The small molecule below binds the protein below.
Small molecule (SMILES): CSCC[C@H](NC(=O)CNC(=O)[C@H](CCCCN)NC(=O)[C@@H](N)CCC(N)=O)C(=O)N[C@@H](Cc1ccc(O)cc1)C(=O)O

Sequence of chain 1.C:
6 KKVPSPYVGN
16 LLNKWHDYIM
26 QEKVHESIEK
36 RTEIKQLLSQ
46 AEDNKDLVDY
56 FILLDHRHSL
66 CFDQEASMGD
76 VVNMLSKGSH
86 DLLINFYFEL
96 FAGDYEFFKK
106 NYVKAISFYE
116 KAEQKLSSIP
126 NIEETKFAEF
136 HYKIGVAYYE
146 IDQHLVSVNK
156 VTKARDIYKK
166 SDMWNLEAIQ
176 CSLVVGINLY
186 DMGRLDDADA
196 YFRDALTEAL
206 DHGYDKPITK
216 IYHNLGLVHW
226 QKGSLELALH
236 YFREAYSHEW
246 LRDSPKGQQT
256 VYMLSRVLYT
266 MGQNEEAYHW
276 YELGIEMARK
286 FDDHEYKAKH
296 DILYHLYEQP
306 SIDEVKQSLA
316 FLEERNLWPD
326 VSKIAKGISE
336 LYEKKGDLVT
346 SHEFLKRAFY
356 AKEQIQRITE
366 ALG

Binding-site contacts:
Ligand atom N contacts residue ASN219 of chain 1.C at 3.0 Å (h-bond).
Ligand atom OE1 contacts residue ASP325 of chain 1.C at 3.5 Å (salt-bridge).
Ligand atom CE1 contacts residue GLU145 of chain 1.C at 3.5 Å.
Ligand atom OE1 contacts residue LYS294 of chain 1.C at 3.0 Å (salt-bridge).
Ligand atom NZ contacts residue ASP147 of chain 1.C at 3.0 Å (salt-bridge).
Ligand atom CD contacts residue LYS294 of chain 1.C at 3.8 Å.
Ligand atom CE contacts residue ASP147 of chain 1.C at 3.1 Å.
Ligand atom O contacts residue LEU222 of chain 1.C at 3.8 Å.
Ligand atom C contacts residue TYR185 of chain 1.C at 3.6 Å (hydrophobic).
Ligand atom NZ contacts residue TYR144 of chain 1.C at 3.0 Å (h-bond).
Ligand atom CE contacts residue GLN254 of chain 1.C at 3.8 Å.
Ligand atom CA contacts residue ASP325 of chain 1.C at 3.7 Å.
Ligand atom SD contacts residue LYS215 of chain 1.C at 3.6 Å.
Ligand atom CZ contacts residue GLU145 of chain 1.C at 3.4 Å.
Ligand atom O contacts residue TYR185 of chain 1.C at 2.6 Å (h-bond).
Ligand atom CE contacts residue LYS251 of chain 1.C at 3.4 Å.
Ligand atom O contacts residue ASN219 of chain 1.C at 3.0 Å (h-bond).
Ligand atom CE contacts residue ASP186 of chain 1.C at 3.7 Å.
Ligand atom NE2 contacts residue TYR291 of chain 1.C at 2.9 Å (h-bond).
Ligand atom O contacts residue GLN175 of chain 1.C at 2.8 Å (h-bond).
Ligand atom CB contacts residue GLN254 of chain 1.C at 3.1 Å.
Ligand atom CB contacts residue TYR144 of chain 1.C at 3.6 Å (hydrophobic).
Ligand atom CD2 contacts residue TYR137 of chain 1.C at 3.8 Å (hydrophobic).
Ligand atom C contacts residue ASN219 of chain 1.C at 3.7 Å.
Ligand atom CE contacts residue THR255 of chain 1.C at 3.7 Å.
Ligand atom N contacts residue TYR144 of chain 1.C at 3.5 Å (h-bond).
Ligand atom CA contacts residue LEU222 of chain 1.C at 3.5 Å (hydrophobic).
Ligand atom OXT contacts residue LYS251 of chain 1.C at 2.9 Å (salt-bridge).
Ligand atom CE contacts residue HIS218 of chain 1.C at 3.7 Å.
Ligand atom OXT contacts residue LYS215 of chain 1.C at 3.0 Å (salt-bridge).
Ligand atom OH contacts residue VAL141 of chain 1.C at 3.3 Å.
Ligand atom N contacts residue ASP325 of chain 1.C at 3.6 Å (salt-bridge).
Ligand atom CD1 contacts residue ILE182 of chain 1.C at 3.5 Å (hydrophobic).
Ligand atom OE1 contacts residue TYR257 of chain 1.C at 3.5 Å.
Ligand atom C contacts residue LYS215 of chain 1.C at 3.1 Å.
Ligand atom CA contacts residue ASN219 of chain 1.C at 3.5 Å.
Ligand atom CA contacts residue GLN254 of chain 1.C at 3.8 Å.
Ligand atom OH contacts residue GLU145 of chain 1.C at 2.5 Å (salt-bridge).
Ligand atom O contacts residue LYS215 of chain 1.C at 2.8 Å (salt-bridge).
Ligand atom N contacts residue LYS328 of chain 1.C at 3.4 Å.